A small-molecule ligand and the protein it binds are described below.
Small molecule (SMILES): CC(C)C[C@H](NC(=O)[C@H](Cc1ccc(O)cc1)NC(=O)[C@H](CCC(N)=O)NC(=O)CN)C(=O)O

Binding-site contacts:
Ligand atom N contacts residue GLY66 of chain 1.H at 3.1 Å (h-bond).
Ligand atom C contacts residue SER146 of chain 1.G at 3.0 Å.
Ligand atom C contacts residue GLY66 of chain 1.H at 2.6 Å.
Ligand atom CA contacts residue GLY66 of chain 1.H at 3.4 Å.
Ligand atom C contacts residue LYS52 of chain 1.H at 2.6 Å.
Ligand atom O contacts residue GLY66 of chain 1.H at 1.4 Å (h-bond).
Ligand atom CG contacts residue ARG26 of chain 1.H at 4.1 Å.
Ligand atom OH contacts residue ARG26 of chain 1.H at 3.5 Å (salt-bridge).
Ligand atom N contacts residue SER146 of chain 1.G at 3.2 Å (h-bond).
Ligand atom CE2 contacts residue GLU119 of chain 1.H at 3.7 Å.
Ligand atom N contacts residue ASP144 of chain 1.G at 3.2 Å (salt-bridge).
Ligand atom CD2 contacts residue ARG26 of chain 1.H at 3.6 Å.
Ligand atom CB contacts residue LYS52 of chain 1.H at 3.1 Å.
Ligand atom CE2 contacts residue ARG26 of chain 1.H at 3.1 Å.
Ligand atom OH contacts residue GLU119 of chain 1.H at 3.9 Å.
Ligand atom OXT contacts residue LYS52 of chain 1.H at 1.6 Å (salt-bridge).
Ligand atom CA contacts residue SER146 of chain 1.G at 3.9 Å.
Ligand atom CA contacts residue ASP144 of chain 1.G at 3.7 Å.
Ligand atom CG contacts residue LYS52 of chain 1.H at 4.2 Å.
Ligand atom O contacts residue LYS67 of chain 1.H at 3.6 Å.
Ligand atom NE2 contacts residue ILE147 of chain 1.G at 3.9 Å.
Ligand atom C contacts residue ASP144 of chain 1.G at 4.2 Å.
Ligand atom C contacts residue LYS28 of chain 1.H at 4.2 Å.
Ligand atom OXT contacts residue GLY66 of chain 1.H at 3.5 Å (h-bond).
Ligand atom N contacts residue SER146 of chain 1.G at 3.7 Å.
Ligand atom CZ contacts residue ARG26 of chain 1.H at 3.2 Å.
Ligand atom NE2 contacts residue LEU50 of chain 1.H at 3.6 Å.
Ligand atom CE1 contacts residue ARG26 of chain 1.H at 3.8 Å.
Ligand atom OXT contacts residue LYS28 of chain 1.H at 4.0 Å.
Ligand atom CB contacts residue SER146 of chain 1.G at 3.5 Å.
Ligand atom O contacts residue SER146 of chain 1.G at 3.5 Å (h-bond).
Ligand atom CD2 contacts residue LYS28 of chain 1.H at 3.7 Å.
Ligand atom O contacts residue LYS52 of chain 1.H at 3.7 Å.
Ligand atom O contacts residue ALA27 of chain 1.H at 3.7 Å.
Ligand atom C contacts residue ALA27 of chain 1.H at 4.0 Å (hydrophobic).
Ligand atom CB contacts residue ARG26 of chain 1.H at 3.9 Å.
Ligand atom CA contacts residue SER146 of chain 1.G at 3.2 Å.
Ligand atom CD2 contacts residue LYS52 of chain 1.H at 4.2 Å.
Ligand atom O contacts residue ALA65 of chain 1.H at 4.1 Å.
Ligand atom CA contacts residue LYS52 of chain 1.H at 3.1 Å.

Sequence of chain 1.G:
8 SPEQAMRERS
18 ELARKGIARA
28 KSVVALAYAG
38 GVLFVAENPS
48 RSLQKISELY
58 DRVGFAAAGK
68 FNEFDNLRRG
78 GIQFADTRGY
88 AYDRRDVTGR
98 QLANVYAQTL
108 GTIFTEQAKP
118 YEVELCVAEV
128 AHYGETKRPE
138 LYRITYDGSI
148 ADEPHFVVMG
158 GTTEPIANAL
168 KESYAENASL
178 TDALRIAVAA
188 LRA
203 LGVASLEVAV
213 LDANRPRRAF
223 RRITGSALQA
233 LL

Sequence of chain 1.H:
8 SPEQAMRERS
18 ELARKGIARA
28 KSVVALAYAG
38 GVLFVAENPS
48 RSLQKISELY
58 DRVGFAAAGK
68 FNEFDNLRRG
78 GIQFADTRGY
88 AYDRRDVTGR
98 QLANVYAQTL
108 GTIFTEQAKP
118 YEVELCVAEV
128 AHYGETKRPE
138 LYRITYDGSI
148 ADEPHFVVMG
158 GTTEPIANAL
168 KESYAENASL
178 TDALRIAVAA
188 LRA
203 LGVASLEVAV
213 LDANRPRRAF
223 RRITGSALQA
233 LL